Binding-site contacts:
Ligand atom C8 contacts residue ILE319 of chain 1.D at 3.6 Å (hydrophobic).
Ligand atom C1 contacts residue TYR317 of chain 1.D at 4.2 Å (hydrophobic).
Ligand atom O5 contacts residue ASN252 of chain 1.D at 2.4 Å (h-bond).
Ligand atom C3 contacts residue GLN299 of chain 1.D at 4.4 Å.
Ligand atom O7 contacts residue TYR317 of chain 1.D at 3.3 Å (h-bond).
Ligand atom C1 contacts residue GLN299 of chain 1.D at 4.2 Å.
Ligand atom C4 contacts residue ASN252 of chain 1.D at 4.2 Å.
Ligand atom O5 contacts residue TYR317 of chain 1.D at 4.2 Å.
Ligand atom O6 contacts residue PHE297 of chain 1.D at 4.2 Å.
Ligand atom C5 contacts residue GLN299 of chain 1.D at 4.4 Å.
Ligand atom C3 contacts residue ASN252 of chain 1.D at 3.8 Å.
Ligand atom O5 contacts residue PHE297 of chain 1.D at 4.2 Å.
Ligand atom O7 contacts residue ASN252 of chain 1.D at 3.5 Å (h-bond).
Ligand atom C2 contacts residue GLN299 of chain 1.D at 3.9 Å.
Ligand atom C7 contacts residue ILE319 of chain 1.D at 4.3 Å (hydrophobic).
Ligand atom C5 contacts residue TYR317 of chain 1.D at 3.6 Å (hydrophobic).
Ligand atom C7 contacts residue ASN252 of chain 1.D at 3.4 Å.
Ligand atom C2 contacts residue ASN252 of chain 1.D at 2.5 Å.
Ligand atom C8 contacts residue ASN252 of chain 1.D at 4.5 Å.
Ligand atom O7 contacts residue LYS301 of chain 1.D at 3.8 Å.
Ligand atom O4 contacts residue GLN299 of chain 1.D at 4.3 Å.
Ligand atom C1 contacts residue ASN252 of chain 1.D at 1.4 Å.
Ligand atom N2 contacts residue ASN252 of chain 1.D at 2.9 Å (h-bond).
Ligand atom C6 contacts residue TYR317 of chain 1.D at 3.8 Å (hydrophobic).
Ligand atom C7 contacts residue TYR317 of chain 1.D at 4.1 Å (hydrophobic).
Ligand atom O5 contacts residue GLN299 of chain 1.D at 3.8 Å.
Ligand atom C5 contacts residue ASN252 of chain 1.D at 3.6 Å.
Ligand atom O7 contacts residue GLN299 of chain 1.D at 3.8 Å.
Ligand atom C6 contacts residue PHE297 of chain 1.D at 4.2 Å (hydrophobic).
Ligand atom O4 contacts residue TYR317 of chain 1.D at 3.9 Å.
Ligand atom N2 contacts residue ILE319 of chain 1.D at 3.9 Å.
Ligand atom C4 contacts residue GLN299 of chain 1.D at 4.0 Å.

The small molecule below binds the protein below.
Small molecule (SMILES): CC(=O)N[C@H]1[C@H](O[C@H]2[C@H](O)[C@@H](NC(C)=O)CO[C@@H]2CO)O[C@H](CO)[C@@H](O)[C@@H]1O

Sequence of chain 1.D:
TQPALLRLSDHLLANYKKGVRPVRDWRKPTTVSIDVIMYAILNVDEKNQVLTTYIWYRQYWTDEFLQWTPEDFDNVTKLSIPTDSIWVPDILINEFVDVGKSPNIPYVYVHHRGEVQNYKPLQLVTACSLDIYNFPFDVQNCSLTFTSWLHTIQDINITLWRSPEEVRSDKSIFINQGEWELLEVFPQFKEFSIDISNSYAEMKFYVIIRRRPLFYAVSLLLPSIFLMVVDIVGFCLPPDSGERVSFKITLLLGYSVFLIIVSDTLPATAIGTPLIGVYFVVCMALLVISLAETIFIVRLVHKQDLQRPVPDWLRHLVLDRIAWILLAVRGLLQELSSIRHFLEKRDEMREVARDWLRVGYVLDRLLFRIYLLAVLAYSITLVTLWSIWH